Binding-site contacts:
Ligand atom O5 contacts residue VAL298 of chain 1.J at 4.3 Å.
Ligand atom C8 contacts residue GLU294 of chain 1.J at 3.4 Å.
Ligand atom C7 contacts residue ASN304 of chain 1.J at 3.8 Å.
Ligand atom C2 contacts residue ASN304 of chain 1.J at 2.5 Å.
Ligand atom N2 contacts residue ASN304 of chain 1.J at 2.9 Å (h-bond).
Ligand atom C4 contacts residue ASN304 of chain 1.J at 4.2 Å.
Ligand atom C7 contacts residue GLU294 of chain 1.J at 4.2 Å.
Ligand atom O7 contacts residue ASN304 of chain 1.J at 4.3 Å.
Ligand atom C8 contacts residue MET305 of chain 1.J at 4.3 Å (hydrophobic).
Ligand atom O5 contacts residue ASN304 of chain 1.J at 2.4 Å (h-bond).
Ligand atom C3 contacts residue ASN304 of chain 1.J at 3.8 Å.
Ligand atom O6 contacts residue VAL298 of chain 1.J at 4.3 Å.
Ligand atom C5 contacts residue ASN304 of chain 1.J at 3.7 Å.
Ligand atom C1 contacts residue ASN304 of chain 1.J at 1.4 Å.
Ligand atom N2 contacts residue GLU294 of chain 1.J at 4.3 Å.

This small molecule binds to this protein.
Small molecule (SMILES): CC(=O)N[C@@H]1[C@@H](O)[C@H](O)[C@@H](CO)O[C@H]1O

Sequence of chain 1.J:
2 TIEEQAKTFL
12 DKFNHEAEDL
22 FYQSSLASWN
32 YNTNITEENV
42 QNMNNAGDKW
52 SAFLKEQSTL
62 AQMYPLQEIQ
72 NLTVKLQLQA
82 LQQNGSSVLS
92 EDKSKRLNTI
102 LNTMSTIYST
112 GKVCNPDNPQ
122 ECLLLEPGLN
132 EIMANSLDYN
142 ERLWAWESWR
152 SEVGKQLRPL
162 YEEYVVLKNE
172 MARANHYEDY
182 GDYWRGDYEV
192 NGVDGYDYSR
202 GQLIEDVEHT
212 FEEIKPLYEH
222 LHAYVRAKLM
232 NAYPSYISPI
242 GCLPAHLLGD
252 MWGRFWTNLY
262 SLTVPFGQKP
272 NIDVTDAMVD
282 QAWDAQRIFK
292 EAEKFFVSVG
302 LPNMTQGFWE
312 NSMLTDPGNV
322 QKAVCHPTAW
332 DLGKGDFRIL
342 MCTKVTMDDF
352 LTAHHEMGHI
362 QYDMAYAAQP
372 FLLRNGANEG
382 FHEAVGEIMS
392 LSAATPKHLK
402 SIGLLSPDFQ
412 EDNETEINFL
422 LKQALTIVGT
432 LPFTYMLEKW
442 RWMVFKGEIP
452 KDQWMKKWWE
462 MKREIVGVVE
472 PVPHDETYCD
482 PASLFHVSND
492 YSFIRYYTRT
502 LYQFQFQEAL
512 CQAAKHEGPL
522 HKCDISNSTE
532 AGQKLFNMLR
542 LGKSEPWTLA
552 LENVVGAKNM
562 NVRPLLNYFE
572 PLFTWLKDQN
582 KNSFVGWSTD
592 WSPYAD